Sequence of chain 1.B:
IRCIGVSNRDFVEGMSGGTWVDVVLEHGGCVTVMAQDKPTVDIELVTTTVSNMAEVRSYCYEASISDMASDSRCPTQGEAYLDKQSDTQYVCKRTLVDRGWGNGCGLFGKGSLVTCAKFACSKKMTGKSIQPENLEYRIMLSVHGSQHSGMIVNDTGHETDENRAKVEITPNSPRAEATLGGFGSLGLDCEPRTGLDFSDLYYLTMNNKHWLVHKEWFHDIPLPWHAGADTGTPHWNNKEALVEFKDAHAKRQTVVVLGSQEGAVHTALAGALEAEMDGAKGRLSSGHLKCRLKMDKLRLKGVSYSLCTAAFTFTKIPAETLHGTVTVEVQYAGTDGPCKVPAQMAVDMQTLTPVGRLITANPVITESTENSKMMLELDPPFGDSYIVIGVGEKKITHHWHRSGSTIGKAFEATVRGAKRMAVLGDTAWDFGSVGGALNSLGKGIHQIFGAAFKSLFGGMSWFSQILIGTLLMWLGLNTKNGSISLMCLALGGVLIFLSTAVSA

The small molecule below binds the protein below.
Small molecule (SMILES): CC(=O)N[C@@H]1[C@@H](O)[C@H](O)[C@@H](CO)O[C@H]1O

Binding-site contacts:
Ligand atom C5 contacts residue ASN154 of chain 1.B at 3.7 Å.
Ligand atom C4 contacts residue MET151 of chain 1.B at 3.5 Å (hydrophobic).
Ligand atom C3 contacts residue ASN154 of chain 1.B at 3.9 Å.
Ligand atom C1 contacts residue MET151 of chain 1.B at 4.2 Å (hydrophobic).
Ligand atom C3 contacts residue MET151 of chain 1.B at 4.1 Å (hydrophobic).
Ligand atom O5 contacts residue MET151 of chain 1.B at 3.7 Å.
Ligand atom N2 contacts residue ASN154 of chain 1.B at 2.9 Å.
Ligand atom C5 contacts residue MET151 of chain 1.B at 4.1 Å (hydrophobic).
Ligand atom O4 contacts residue MET151 of chain 1.B at 4.4 Å.
Ligand atom C2 contacts residue ASN154 of chain 1.B at 2.5 Å.
Ligand atom O7 contacts residue ASN154 of chain 1.B at 4.3 Å.
Ligand atom C7 contacts residue ASN154 of chain 1.B at 3.4 Å.
Ligand atom C4 contacts residue ASN154 of chain 1.B at 4.2 Å.
Ligand atom C2 contacts residue MET151 of chain 1.B at 4.0 Å (hydrophobic).
Ligand atom O3 contacts residue MET151 of chain 1.B at 4.2 Å.
Ligand atom O5 contacts residue ASN154 of chain 1.B at 2.4 Å (h-bond).
Ligand atom C1 contacts residue ASN154 of chain 1.B at 1.4 Å.
Ligand atom C8 contacts residue ASN154 of chain 1.B at 3.0 Å.